Sequence of chain 44.B:
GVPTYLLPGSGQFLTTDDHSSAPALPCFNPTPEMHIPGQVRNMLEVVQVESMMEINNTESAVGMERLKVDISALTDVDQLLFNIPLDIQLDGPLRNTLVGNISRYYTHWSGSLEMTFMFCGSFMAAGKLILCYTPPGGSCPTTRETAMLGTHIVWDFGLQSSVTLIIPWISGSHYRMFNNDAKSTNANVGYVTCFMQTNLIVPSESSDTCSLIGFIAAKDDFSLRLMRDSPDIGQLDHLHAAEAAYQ

Binding-site contacts:
Ligand atom C30 contacts residue TYR193 of chain 44.A at 3.8 Å (hydrophobic).
Ligand atom O01 contacts residue PHE115 of chain 44.A at 3.5 Å.
Ligand atom O01 contacts residue THR97 of chain 44.A at 3.6 Å.
Ligand atom C21 contacts residue ILE182 of chain 44.A at 3.4 Å (hydrophobic).
Ligand atom C13 contacts residue ILE119 of chain 44.A at 3.4 Å (hydrophobic).
Ligand atom C04 contacts residue TYR193 of chain 44.A at 3.8 Å (hydrophobic).
Ligand atom C06 contacts residue TYR193 of chain 44.A at 3.8 Å (hydrophobic).
Ligand atom N28 contacts residue TYR193 of chain 44.A at 3.4 Å.
Ligand atom N02 contacts residue THR97 of chain 44.A at 3.4 Å.
Ligand atom C29 contacts residue TYR193 of chain 44.A at 3.5 Å (hydrophobic).
Ligand atom F24 contacts residue ILE182 of chain 44.A at 3.6 Å.
Ligand atom C22 contacts residue PHE147 of chain 44.A at 3.8 Å (hydrophobic).
Ligand atom N20 contacts residue ILE182 of chain 44.A at 3.3 Å.
Ligand atom C08 contacts residue MET241 of chain 44.A at 3.6 Å (hydrophobic).
Ligand atom F26 contacts residue MET146 of chain 44.A at 3.2 Å.
Ligand atom C12 contacts residue ILE119 of chain 44.A at 3.4 Å (hydrophobic).
Ligand atom C22 contacts residue ALA145 of chain 44.A at 3.6 Å (hydrophobic).
Ligand atom N19 contacts residue LEU220 of chain 44.A at 3.1 Å.
Ligand atom C21 contacts residue PHE147 of chain 44.A at 3.8 Å (hydrophobic).
Ligand atom C05 contacts residue TYR193 of chain 44.A at 3.3 Å (hydrophobic).
Ligand atom C29 contacts residue VAL195 of chain 44.A at 3.4 Å (hydrophobic).
Ligand atom F25 contacts residue VAL171 of chain 44.A at 3.1 Å.
Ligand atom F26 contacts residue ALA169 of chain 44.A at 2.5 Å.
Ligand atom C08 contacts residue ALA117 of chain 44.A at 3.8 Å (hydrophobic).
Ligand atom N20 contacts residue PHE147 of chain 44.A at 3.4 Å.
Ligand atom F25 contacts residue ALA145 of chain 44.A at 3.0 Å.
Ligand atom C29 contacts residue SER194 of chain 44.A at 3.5 Å.
Ligand atom C22 contacts residue ALA169 of chain 44.A at 3.5 Å (hydrophobic).
Ligand atom O23 contacts residue LEU220 of chain 44.A at 3.2 Å.
Ligand atom F26 contacts residue PHE147 of chain 44.A at 2.6 Å.
Ligand atom C14 contacts residue ILE119 of chain 44.A at 3.6 Å (hydrophobic).
Ligand atom F26 contacts residue ALA145 of chain 44.A at 2.9 Å.
Ligand atom C17 contacts residue ILE184 of chain 44.A at 3.4 Å (hydrophobic).
Ligand atom O10 contacts residue ILE95 of chain 44.A at 3.3 Å.
Ligand atom F24 contacts residue ALA169 of chain 44.A at 3.3 Å.
Ligand atom C16 contacts residue ILE184 of chain 44.A at 3.2 Å (hydrophobic).
Ligand atom N20 contacts residue ILE184 of chain 44.A at 3.8 Å.
Ligand atom C07 contacts residue TYR193 of chain 44.A at 3.6 Å (hydrophobic).
Ligand atom C30 contacts residue PHE115 of chain 44.A at 3.6 Å (hydrophobic).
Ligand atom N02 contacts residue PHE115 of chain 44.A at 3.6 Å.

This protein binds this small molecule.
Small molecule (SMILES): Cc1cc(-c2noc(C(F)(F)F)n2)ccc1OCCCc1cc(C(=O)N(C)C)no1

Sequence of chain 44.A:
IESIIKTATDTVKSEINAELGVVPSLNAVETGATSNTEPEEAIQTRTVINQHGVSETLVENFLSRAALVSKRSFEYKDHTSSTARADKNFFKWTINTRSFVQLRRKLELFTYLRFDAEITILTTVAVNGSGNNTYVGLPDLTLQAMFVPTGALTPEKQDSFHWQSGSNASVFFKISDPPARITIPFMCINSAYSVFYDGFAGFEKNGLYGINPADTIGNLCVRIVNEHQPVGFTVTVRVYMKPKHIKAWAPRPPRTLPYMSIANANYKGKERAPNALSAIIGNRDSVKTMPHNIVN